Sequence of chain 1.B:
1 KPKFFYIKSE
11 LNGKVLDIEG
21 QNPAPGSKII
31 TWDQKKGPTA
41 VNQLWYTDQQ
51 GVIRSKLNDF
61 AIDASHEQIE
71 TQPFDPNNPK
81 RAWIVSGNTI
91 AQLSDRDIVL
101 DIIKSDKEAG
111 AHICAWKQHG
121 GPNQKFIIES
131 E

Binding-site contacts:
Ligand atom O4 contacts residue GLN21 of chain 1.B at 4.3 Å.
Ligand atom O3 contacts residue ASN42 of chain 1.B at 2.9 Å (h-bond).
Ligand atom O2 contacts residue GLN21 of chain 1.B at 3.5 Å.
Ligand atom O2 contacts residue ASN42 of chain 1.B at 4.3 Å.
Ligand atom C6 contacts residue ILE30 of chain 1.B at 3.8 Å (hydrophobic).
Ligand atom C6 contacts residue TRP32 of chain 1.B at 3.7 Å (hydrophobic).
Ligand atom C5 contacts residue GLY20 of chain 1.B at 4.1 Å.
Ligand atom C6 contacts residue GLY20 of chain 1.B at 4.1 Å.
Ligand atom C2 contacts residue LYS35 of chain 1.B at 3.8 Å.
Ligand atom C2 contacts residue ASN42 of chain 1.B at 4.0 Å.
Ligand atom O2 contacts residue LYS35 of chain 1.B at 2.8 Å (salt-bridge).
Ligand atom O3 contacts residue LYS35 of chain 1.B at 3.0 Å (salt-bridge).
Ligand atom O4 contacts residue ILE30 of chain 1.B at 4.2 Å.
Ligand atom C6 contacts residue GLN21 of chain 1.B at 4.2 Å.
Ligand atom C4 contacts residue TRP32 of chain 1.B at 3.6 Å (hydrophobic).
Ligand atom O6 contacts residue TRP32 of chain 1.B at 3.7 Å.
Ligand atom C3 contacts residue ASN42 of chain 1.B at 3.9 Å.
Ligand atom O4 contacts residue ASN42 of chain 1.B at 3.6 Å.
Ligand atom C3 contacts residue TRP32 of chain 1.B at 3.6 Å (hydrophobic).
Ligand atom O3 contacts residue ASP17 of chain 1.B at 2.6 Å (salt-bridge).
Ligand atom O4 contacts residue GLU19 of chain 1.B at 3.6 Å.
Ligand atom O4 contacts residue ILE18 of chain 1.B at 3.6 Å (h-bond).
Ligand atom C2 contacts residue GLY20 of chain 1.B at 4.2 Å.
Ligand atom O4 contacts residue GLN21 of chain 1.B at 4.2 Å.
Ligand atom C3 contacts residue LYS35 of chain 1.B at 3.8 Å.
Ligand atom C4 contacts residue ASP17 of chain 1.B at 3.4 Å.
Ligand atom O4 contacts residue GLY20 of chain 1.B at 3.5 Å.
Ligand atom O4 contacts residue ASP17 of chain 1.B at 2.5 Å (salt-bridge).
Ligand atom O3 contacts residue TRP32 of chain 1.B at 3.9 Å.
Ligand atom C3 contacts residue ASP17 of chain 1.B at 3.5 Å.
Ligand atom O3 contacts residue GLN43 of chain 1.B at 4.3 Å.
Ligand atom O3 contacts residue GLY20 of chain 1.B at 4.0 Å.
Ligand atom C4 contacts residue GLY20 of chain 1.B at 4.1 Å.
Ligand atom C2 contacts residue GLN21 of chain 1.B at 3.8 Å.
Ligand atom O4 contacts residue GLY20 of chain 1.B at 3.0 Å (h-bond).
Ligand atom C1 contacts residue GLY20 of chain 1.B at 4.0 Å.
Ligand atom C5 contacts residue TRP32 of chain 1.B at 3.6 Å (hydrophobic).
Ligand atom C3 contacts residue GLY20 of chain 1.B at 4.1 Å.
Ligand atom O5 contacts residue GLY20 of chain 1.B at 3.5 Å (h-bond).
Ligand atom C6 contacts residue GLU19 of chain 1.B at 4.3 Å.

This protein binds this small molecule.
Small molecule (SMILES): OC[C@H]1O[C@@H](O[C@H]2[C@H](O)[C@@H](O)[C@H](O)O[C@@H]2CO)[C@H](O)[C@@H](O)[C@H]1O